A protein and the small-molecule ligand that binds it are described below.
Small molecule (SMILES): CC(=O)N[C@H]1[C@H](O[C@H]2[C@H](O)[C@@H](NC(C)=O)CO[C@@H]2CO[C@@H]2O[C@@H](C)[C@@H](O)[C@@H](O)[C@@H]2O)O[C@H](CO)[C@@H](O[C@@H]2O[C@H](CO)[C@@H](O)[C@H](O[C@H]3O[C@H](CO)[C@@H](O)[C@H](O)[C@@H]3O)[C@@H]2O)[C@@H]1O

Sequence of chain 18.E:
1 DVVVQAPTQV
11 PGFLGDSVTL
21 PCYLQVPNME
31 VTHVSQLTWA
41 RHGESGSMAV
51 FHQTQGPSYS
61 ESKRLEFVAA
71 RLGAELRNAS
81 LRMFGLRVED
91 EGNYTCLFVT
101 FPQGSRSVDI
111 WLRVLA

Binding-site contacts:
Ligand atom N2 contacts residue TRP111 of chain 18.E at 3.5 Å.
Ligand atom C7 contacts residue ASN93 of chain 18.E at 3.5 Å.
Ligand atom C6 contacts residue ASN93 of chain 18.E at 3.1 Å.
Ligand atom C8 contacts residue GLY92 of chain 18.E at 3.6 Å.
Ligand atom O4 contacts residue TRP111 of chain 18.E at 3.4 Å.
Ligand atom O5 contacts residue ASN93 of chain 18.E at 4.1 Å.
Ligand atom C8 contacts residue TRP111 of chain 18.E at 3.3 Å (hydrophobic).
Ligand atom N2 contacts residue GLY92 of chain 18.E at 4.2 Å.
Ligand atom C3 contacts residue TRP111 of chain 18.E at 3.7 Å (hydrophobic).
Ligand atom O3 contacts residue TRP111 of chain 18.E at 4.3 Å.
Ligand atom C3 contacts residue ASN93 of chain 18.E at 3.1 Å.
Ligand atom C2 contacts residue TRP111 of chain 18.E at 4.1 Å (hydrophobic).
Ligand atom N2 contacts residue ASN93 of chain 18.E at 2.5 Å (h-bond).
Ligand atom O5 contacts residue TRP111 of chain 18.E at 4.3 Å.
Ligand atom C1 contacts residue ASN93 of chain 18.E at 1.4 Å.
Ligand atom C5 contacts residue ASN93 of chain 18.E at 4.0 Å.
Ligand atom O7 contacts residue ASN93 of chain 18.E at 3.9 Å.
Ligand atom O3 contacts residue ASN93 of chain 18.E at 4.0 Å.
Ligand atom O5 contacts residue ASN93 of chain 18.E at 2.3 Å (h-bond).
Ligand atom C7 contacts residue GLY92 of chain 18.E at 4.2 Å.
Ligand atom C6 contacts residue HIS42 of chain 18.E at 4.3 Å.
Ligand atom C5 contacts residue ASN93 of chain 18.E at 3.5 Å.
Ligand atom C8 contacts residue GLU91 of chain 18.E at 3.8 Å.
Ligand atom C4 contacts residue TRP111 of chain 18.E at 4.0 Å (hydrophobic).
Ligand atom C1 contacts residue TRP111 of chain 18.E at 3.9 Å (hydrophobic).
Ligand atom C2 contacts residue ASN93 of chain 18.E at 1.8 Å.
Ligand atom C7 contacts residue TRP111 of chain 18.E at 3.8 Å (hydrophobic).
Ligand atom C4 contacts residue ASN93 of chain 18.E at 3.6 Å.
Ligand atom O7 contacts residue TRP111 of chain 18.E at 3.6 Å.
Ligand atom C5 contacts residue TRP111 of chain 18.E at 3.7 Å (hydrophobic).